A small-molecule ligand and the protein it binds are described below.
Small molecule (SMILES): Cc1ccncc1NC(=O)[C@H](C)C1CCCCC1

Binding-site contacts:
Ligand atom C9 contacts residue GLU166 of chain 2.A at 4.1 Å.
Ligand atom C4 contacts residue ARG188 of chain 2.A at 3.7 Å.
Ligand atom C6 contacts residue HIS164 of chain 2.A at 3.8 Å.
Ligand atom C12 contacts residue PHE140 of chain 2.A at 3.8 Å (hydrophobic).
Ligand atom C4 contacts residue GLN189 of chain 2.A at 3.5 Å.
Ligand atom N1 contacts residue PHE140 of chain 2.A at 4.0 Å.
Ligand atom C9 contacts residue CYS145 of chain 2.A at 4.1 Å (hydrophobic).
Ligand atom N1 contacts residue GLU166 of chain 2.A at 3.8 Å.
Ligand atom C6 contacts residue MET165 of chain 2.A at 4.1 Å (hydrophobic).
Ligand atom C10 contacts residue HIS163 of chain 2.A at 3.5 Å.
Ligand atom C6 contacts residue HIS41 of chain 2.A at 3.6 Å.
Ligand atom C5 contacts residue ARG188 of chain 2.A at 3.9 Å.
Ligand atom C4 contacts residue MET49 of chain 2.A at 3.9 Å (hydrophobic).
Ligand atom C12 contacts residue GLU166 of chain 2.A at 3.6 Å.
Ligand atom C11 contacts residue PHE140 of chain 2.A at 3.2 Å (hydrophobic).
Ligand atom C11 contacts residue LEU141 of chain 2.A at 3.7 Å (hydrophobic).
Ligand atom C3 contacts residue MET49 of chain 2.A at 3.9 Å (hydrophobic).
Ligand atom C5 contacts residue MET49 of chain 2.A at 4.1 Å (hydrophobic).
Ligand atom C12 contacts residue ASN142 of chain 2.A at 3.6 Å.
Ligand atom C13 contacts residue GLU166 of chain 2.A at 4.1 Å.
Ligand atom O contacts residue GLU166 of chain 2.A at 2.9 Å (salt-bridge).
Ligand atom C11 contacts residue HIS163 of chain 2.A at 3.9 Å.
Ligand atom C8 contacts residue GLU166 of chain 2.A at 4.0 Å.
Ligand atom N1 contacts residue HIS163 of chain 2.A at 2.9 Å (h-bond).
Ligand atom C13 contacts residue ASN142 of chain 2.A at 4.0 Å.
Ligand atom C14 contacts residue ASN142 of chain 2.A at 4.0 Å.
Ligand atom C12 contacts residue LEU141 of chain 2.A at 3.6 Å (hydrophobic).
Ligand atom C5 contacts residue ASP187 of chain 2.A at 3.7 Å.
Ligand atom C11 contacts residue GLU166 of chain 2.A at 3.7 Å.
Ligand atom C10 contacts residue GLU166 of chain 2.A at 3.6 Å.
Ligand atom C5 contacts residue TYR54 of chain 2.A at 4.1 Å (hydrophobic).
Ligand atom N contacts residue CYS145 of chain 2.A at 4.1 Å.
Ligand atom C10 contacts residue MET165 of chain 2.A at 4.0 Å (hydrophobic).
Ligand atom C7 contacts residue HIS164 of chain 2.A at 3.4 Å.
Ligand atom O contacts residue MET165 of chain 2.A at 3.4 Å.
Ligand atom C10 contacts residue CYS145 of chain 2.A at 3.6 Å (hydrophobic).
Ligand atom N1 contacts residue LEU141 of chain 2.A at 4.1 Å.
Ligand atom N1 contacts residue SER144 of chain 2.A at 4.0 Å.
Ligand atom C5 contacts residue HIS41 of chain 2.A at 4.1 Å.
Ligand atom C7 contacts residue HIS41 of chain 2.A at 3.7 Å.

Sequence of chain 2.A:
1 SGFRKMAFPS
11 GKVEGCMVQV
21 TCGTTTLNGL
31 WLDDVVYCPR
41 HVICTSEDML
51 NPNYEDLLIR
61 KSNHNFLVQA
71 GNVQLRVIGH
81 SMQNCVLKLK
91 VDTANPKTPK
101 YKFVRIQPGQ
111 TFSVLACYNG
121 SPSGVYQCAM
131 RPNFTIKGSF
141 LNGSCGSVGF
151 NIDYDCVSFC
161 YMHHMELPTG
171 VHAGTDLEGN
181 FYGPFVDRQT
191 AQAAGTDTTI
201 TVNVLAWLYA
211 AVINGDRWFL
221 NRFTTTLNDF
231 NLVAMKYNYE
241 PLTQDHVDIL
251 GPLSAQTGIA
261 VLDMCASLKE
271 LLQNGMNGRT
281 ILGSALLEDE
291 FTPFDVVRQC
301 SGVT